Sequence of chain 1.D:
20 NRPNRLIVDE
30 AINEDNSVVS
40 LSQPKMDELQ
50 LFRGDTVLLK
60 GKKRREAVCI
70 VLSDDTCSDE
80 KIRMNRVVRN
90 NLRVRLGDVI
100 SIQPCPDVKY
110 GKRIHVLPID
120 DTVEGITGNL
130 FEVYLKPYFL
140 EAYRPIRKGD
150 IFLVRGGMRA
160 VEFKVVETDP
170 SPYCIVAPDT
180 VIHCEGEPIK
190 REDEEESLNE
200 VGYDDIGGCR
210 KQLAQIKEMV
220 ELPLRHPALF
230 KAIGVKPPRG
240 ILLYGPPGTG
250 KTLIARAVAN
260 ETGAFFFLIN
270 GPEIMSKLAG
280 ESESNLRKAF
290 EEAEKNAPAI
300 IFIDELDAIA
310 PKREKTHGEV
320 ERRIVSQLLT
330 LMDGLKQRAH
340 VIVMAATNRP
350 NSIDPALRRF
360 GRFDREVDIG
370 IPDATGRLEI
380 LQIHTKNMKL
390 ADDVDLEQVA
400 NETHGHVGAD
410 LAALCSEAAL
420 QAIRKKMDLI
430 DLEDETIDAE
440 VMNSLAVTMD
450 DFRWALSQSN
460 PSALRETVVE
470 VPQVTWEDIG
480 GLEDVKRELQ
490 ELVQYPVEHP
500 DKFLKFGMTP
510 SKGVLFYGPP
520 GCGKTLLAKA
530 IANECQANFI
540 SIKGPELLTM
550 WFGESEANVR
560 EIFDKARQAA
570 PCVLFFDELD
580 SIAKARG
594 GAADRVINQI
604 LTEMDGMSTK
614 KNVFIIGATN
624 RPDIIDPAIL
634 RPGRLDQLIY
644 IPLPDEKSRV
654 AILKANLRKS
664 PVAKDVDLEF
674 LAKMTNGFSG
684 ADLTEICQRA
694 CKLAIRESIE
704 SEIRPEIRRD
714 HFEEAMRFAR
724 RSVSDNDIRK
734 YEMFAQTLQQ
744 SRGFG

Binding-site contacts:
Ligand atom S1G contacts residue PRO635 of chain 1.D at 3.6 Å.
Ligand atom PB contacts residue GLY520 of chain 1.C at 3.6 Å.
Ligand atom O1B contacts residue CYS521 of chain 1.C at 3.4 Å (h-bond).
Ligand atom N7 contacts residue GLY522 of chain 1.C at 3.2 Å (h-bond).
Ligand atom PB contacts residue MG1 of chain 1.T at 3.2 Å.
Ligand atom O3A contacts residue LYS523 of chain 1.C at 3.1 Å (salt-bridge).
Ligand atom O2G contacts residue MG1 of chain 1.T at 2.0 Å.
Ligand atom O3A contacts residue CYS521 of chain 1.C at 3.5 Å (h-bond).
Ligand atom N7 contacts residue CYS521 of chain 1.C at 3.2 Å.
Ligand atom O2B contacts residue MG1 of chain 1.T at 2.0 Å.
Ligand atom N3 contacts residue LEU525 of chain 1.C at 3.5 Å.
Ligand atom O3B contacts residue GLY520 of chain 1.C at 2.6 Å (h-bond).
Ligand atom O2A contacts residue MG1 of chain 1.T at 2.1 Å.
Ligand atom O1A contacts residue LEU525 of chain 1.C at 2.9 Å (h-bond).
Ligand atom O3G contacts residue ARG745 of chain 1.D at 3.3 Å (salt-bridge).
Ligand atom O2B contacts residue THR524 of chain 1.C at 3.2 Å (h-bond).
Ligand atom C4 contacts residue LEU525 of chain 1.C at 3.4 Å (hydrophobic).
Ligand atom S1G contacts residue ARG745 of chain 1.D at 3.4 Å (salt-bridge).
Ligand atom O3A contacts residue GLY522 of chain 1.C at 2.7 Å (h-bond).
Ligand atom N1 contacts residue ILE655 of chain 1.C at 3.6 Å.
Ligand atom C2 contacts residue ASP477 of chain 1.C at 3.2 Å.
Ligand atom O3G contacts residue PRO519 of chain 1.C at 3.4 Å.
Ligand atom O3G contacts residue GLY520 of chain 1.C at 3.4 Å (h-bond).
Ligand atom PG contacts residue MG1 of chain 1.T at 3.3 Å.
Ligand atom C8 contacts residue GLY520 of chain 1.C at 3.2 Å.
Ligand atom O1B contacts residue LYS523 of chain 1.C at 3.2 Å (salt-bridge).
Ligand atom N1 contacts residue GLY479 of chain 1.C at 3.3 Å (h-bond).
Ligand atom O1A contacts residue LYS523 of chain 1.C at 3.3 Å (salt-bridge).
Ligand atom N6 contacts residue GLY479 of chain 1.C at 3.3 Å (h-bond).
Ligand atom C8 contacts residue GLY522 of chain 1.C at 3.5 Å.
Ligand atom PG contacts residue GLY520 of chain 1.C at 3.5 Å.
Ligand atom O1A contacts residue THR524 of chain 1.C at 2.8 Å (h-bond).
Ligand atom O2' contacts residue THR687 of chain 1.C at 2.8 Å (h-bond).
Ligand atom O3G contacts residue ASN623 of chain 1.C at 2.7 Å (h-bond).
Ligand atom PA contacts residue MG1 of chain 1.T at 3.3 Å.
Ligand atom O1B contacts residue GLY520 of chain 1.C at 3.5 Å (h-bond).
Ligand atom C8 contacts residue GLY683 of chain 1.C at 3.6 Å.
Ligand atom O1A contacts residue GLY522 of chain 1.C at 3.2 Å.
Ligand atom O2A contacts residue THR524 of chain 1.C at 3.0 Å (h-bond).
Ligand atom N7 contacts residue GLY520 of chain 1.C at 3.5 Å (h-bond).

Sequence of chain 1.C:
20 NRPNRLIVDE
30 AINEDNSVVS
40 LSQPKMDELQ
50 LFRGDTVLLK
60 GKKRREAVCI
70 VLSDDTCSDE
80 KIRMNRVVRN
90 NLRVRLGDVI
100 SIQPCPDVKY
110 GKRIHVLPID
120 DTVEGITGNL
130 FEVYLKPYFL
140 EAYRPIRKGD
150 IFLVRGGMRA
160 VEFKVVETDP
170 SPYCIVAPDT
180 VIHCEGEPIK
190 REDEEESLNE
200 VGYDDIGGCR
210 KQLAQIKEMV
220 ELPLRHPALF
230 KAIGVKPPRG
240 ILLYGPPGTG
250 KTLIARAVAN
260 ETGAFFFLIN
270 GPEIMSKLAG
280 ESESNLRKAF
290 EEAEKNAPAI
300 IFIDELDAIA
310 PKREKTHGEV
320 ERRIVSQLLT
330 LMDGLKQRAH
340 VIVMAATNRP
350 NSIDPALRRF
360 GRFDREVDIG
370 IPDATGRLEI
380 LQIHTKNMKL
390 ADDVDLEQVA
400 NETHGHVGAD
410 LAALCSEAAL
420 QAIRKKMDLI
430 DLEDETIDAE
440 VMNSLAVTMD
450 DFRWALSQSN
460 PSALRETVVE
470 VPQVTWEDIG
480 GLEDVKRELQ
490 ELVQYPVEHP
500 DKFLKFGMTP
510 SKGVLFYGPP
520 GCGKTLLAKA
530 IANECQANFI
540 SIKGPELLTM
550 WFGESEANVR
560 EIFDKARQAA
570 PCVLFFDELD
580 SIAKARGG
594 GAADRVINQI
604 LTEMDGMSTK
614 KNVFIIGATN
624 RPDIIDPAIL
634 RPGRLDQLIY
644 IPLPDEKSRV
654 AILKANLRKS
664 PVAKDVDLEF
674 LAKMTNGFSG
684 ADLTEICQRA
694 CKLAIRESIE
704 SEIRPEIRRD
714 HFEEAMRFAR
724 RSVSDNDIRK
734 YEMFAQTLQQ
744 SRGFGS

This protein binds this small molecule.
Small molecule (SMILES): Nc1ncnc2c1ncn2[C@@H]1O[C@H](COP(=O)(O)OP(=O)(O)OP(O)(O)=S)[C@@H](O)[C@H]1O